Sequence of chain 1.A:
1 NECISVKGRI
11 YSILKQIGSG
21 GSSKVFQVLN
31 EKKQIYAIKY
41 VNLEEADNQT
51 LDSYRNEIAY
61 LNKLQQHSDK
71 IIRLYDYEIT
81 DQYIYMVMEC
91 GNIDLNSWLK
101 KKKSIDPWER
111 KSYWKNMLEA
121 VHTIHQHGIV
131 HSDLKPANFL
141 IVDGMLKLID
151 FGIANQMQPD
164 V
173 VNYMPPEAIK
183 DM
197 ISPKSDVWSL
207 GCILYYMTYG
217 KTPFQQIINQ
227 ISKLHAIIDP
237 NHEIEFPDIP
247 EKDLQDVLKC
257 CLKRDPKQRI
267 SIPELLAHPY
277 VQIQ

The protein below binds the small molecule below.
Small molecule (SMILES): COc1cc(N2CCCC2=O)ccc1Nc1nc(NC2CCOCC2)c2c(C#N)c[nH]c2n1

Binding-site contacts:
Ligand atom C16 contacts residue GLY91 of chain 1.A at 3.5 Å.
Ligand atom C29 contacts residue PRO159 of chain 1.A at 3.6 Å (hydrophobic).
Ligand atom C01 contacts residue GLN27 of chain 1.A at 3.7 Å.
Ligand atom C05 contacts residue ILE17 of chain 1.A at 3.7 Å (hydrophobic).
Ligand atom C01 contacts residue GLY91 of chain 1.A at 3.4 Å.
Ligand atom C23 contacts residue GLU89 of chain 1.A at 3.7 Å.
Ligand atom C10 contacts residue SER97 of chain 1.A at 3.7 Å.
Ligand atom C28 contacts residue MET157 of chain 1.A at 3.8 Å (hydrophobic).
Ligand atom C09 contacts residue SER97 of chain 1.A at 3.4 Å.
Ligand atom O30 contacts residue PRO159 of chain 1.A at 3.4 Å.
Ligand atom C12 contacts residue ILE17 of chain 1.A at 3.6 Å (hydrophobic).
Ligand atom C14 contacts residue GLY91 of chain 1.A at 3.4 Å.
Ligand atom N24 contacts residue ALA37 of chain 1.A at 3.4 Å.
Ligand atom O02 contacts residue ILE17 of chain 1.A at 3.6 Å.
Ligand atom N17 contacts residue CYS90 of chain 1.A at 3.7 Å.
Ligand atom C18 contacts residue ALA37 of chain 1.A at 3.6 Å (hydrophobic).
Ligand atom C03 contacts residue GLY91 of chain 1.A at 3.5 Å.
Ligand atom C12 contacts residue ASP94 of chain 1.A at 3.6 Å.
Ligand atom C18 contacts residue LEU140 of chain 1.A at 3.2 Å (hydrophobic).
Ligand atom C18 contacts residue GLU89 of chain 1.A at 3.7 Å.
Ligand atom C13 contacts residue ILE17 of chain 1.A at 3.7 Å (hydrophobic).
Ligand atom C10 contacts residue ASP94 of chain 1.A at 3.5 Å.
Ligand atom O02 contacts residue GLY91 of chain 1.A at 2.9 Å (h-bond).
Ligand atom N17 contacts residue GLY91 of chain 1.A at 2.8 Å (h-bond).
Ligand atom N24 contacts residue LEU140 of chain 1.A at 3.7 Å.
Ligand atom N15 contacts residue GLY91 of chain 1.A at 2.9 Å (h-bond).
Ligand atom O11 contacts residue LYS15 of chain 1.A at 3.2 Å (salt-bridge).
Ligand atom C23 contacts residue MET88 of chain 1.A at 3.7 Å (hydrophobic).
Ligand atom C19 contacts residue LEU140 of chain 1.A at 3.6 Å (hydrophobic).
Ligand atom O02 contacts residue CYS90 of chain 1.A at 3.7 Å.
Ligand atom C13 contacts residue ILE93 of chain 1.A at 3.8 Å (hydrophobic).
Ligand atom C27 contacts residue ILE17 of chain 1.A at 3.7 Å (hydrophobic).
Ligand atom C16 contacts residue LEU140 of chain 1.A at 3.6 Å (hydrophobic).
Ligand atom C03 contacts residue ASN92 of chain 1.A at 3.8 Å.
Ligand atom N24 contacts residue GLU89 of chain 1.A at 2.8 Å (salt-bridge).
Ligand atom C01 contacts residue ASN92 of chain 1.A at 3.4 Å.
Ligand atom C13 contacts residue ASP94 of chain 1.A at 3.7 Å.
Ligand atom C21 contacts residue ILE149 of chain 1.A at 3.5 Å (hydrophobic).
Ligand atom N22 contacts residue ILE149 of chain 1.A at 3.6 Å.
Ligand atom N17 contacts residue LEU140 of chain 1.A at 3.2 Å.